Sequence of chain 1.C:
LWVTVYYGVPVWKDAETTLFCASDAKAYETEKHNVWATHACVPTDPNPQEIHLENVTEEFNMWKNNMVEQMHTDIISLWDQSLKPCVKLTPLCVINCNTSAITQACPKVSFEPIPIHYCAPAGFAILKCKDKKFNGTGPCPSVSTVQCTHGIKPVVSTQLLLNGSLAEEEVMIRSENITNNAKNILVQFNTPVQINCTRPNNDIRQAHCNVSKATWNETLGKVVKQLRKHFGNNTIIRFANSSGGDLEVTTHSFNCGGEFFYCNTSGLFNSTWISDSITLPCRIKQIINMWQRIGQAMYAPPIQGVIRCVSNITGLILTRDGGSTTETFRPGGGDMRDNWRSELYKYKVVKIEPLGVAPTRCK

This protein binds this small molecule.
Small molecule (SMILES): CC(=O)N[C@@H]1[C@@H](O)[C@H](O)[C@@H](CO)O[C@H]1O

Sequence of chain 1.K:
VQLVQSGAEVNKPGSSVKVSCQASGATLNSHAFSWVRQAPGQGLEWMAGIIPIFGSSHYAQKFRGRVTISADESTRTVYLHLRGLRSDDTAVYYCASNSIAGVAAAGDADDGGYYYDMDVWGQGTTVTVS

Binding-site contacts:
Ligand atom C5 contacts residue ASN353 of chain 1.C at 3.7 Å.
Ligand atom O7 contacts residue SER355 of chain 1.C at 3.2 Å.
Ligand atom C2 contacts residue ASN353 of chain 1.C at 2.5 Å.
Ligand atom C7 contacts residue SER355 of chain 1.C at 3.8 Å.
Ligand atom O6 contacts residue TYS110 of chain 1.K at 3.1 Å (h-bond).
Ligand atom C7 contacts residue ASN353 of chain 1.C at 3.1 Å.
Ligand atom O7 contacts residue PRO383 of chain 1.C at 3.9 Å.
Ligand atom C3 contacts residue ASN353 of chain 1.C at 3.8 Å.
Ligand atom C1 contacts residue ASN353 of chain 1.C at 1.4 Å.
Ligand atom C3 contacts residue SER355 of chain 1.C at 4.2 Å.
Ligand atom O5 contacts residue ASN353 of chain 1.C at 2.4 Å (h-bond).
Ligand atom N2 contacts residue PRO383 of chain 1.C at 4.2 Å.
Ligand atom O6 contacts residue ASN353 of chain 1.C at 4.5 Å.
Ligand atom N2 contacts residue SER355 of chain 1.C at 4.0 Å.
Ligand atom O3 contacts residue SER355 of chain 1.C at 4.1 Å.
Ligand atom N2 contacts residue ASN353 of chain 1.C at 3.0 Å (h-bond).
Ligand atom C2 contacts residue SER355 of chain 1.C at 3.6 Å.
Ligand atom O7 contacts residue ASN353 of chain 1.C at 2.9 Å (h-bond).
Ligand atom C4 contacts residue ASN353 of chain 1.C at 4.3 Å.
Ligand atom O7 contacts residue GLY356 of chain 1.C at 4.0 Å.
Ligand atom C8 contacts residue ASN353 of chain 1.C at 4.4 Å.
Ligand atom C4 contacts residue SER355 of chain 1.C at 4.4 Å.
Ligand atom C8 contacts residue PRO383 of chain 1.C at 3.7 Å (hydrophobic).
Ligand atom C6 contacts residue TYS110 of chain 1.K at 4.5 Å.
Ligand atom O5 contacts residue SER355 of chain 1.C at 4.5 Å.
Ligand atom O7 contacts residue THR354 of chain 1.C at 4.5 Å.
Ligand atom C1 contacts residue SER355 of chain 1.C at 4.4 Å.
Ligand atom C1 contacts residue PRO383 of chain 1.C at 4.3 Å (hydrophobic).
Ligand atom C7 contacts residue PRO383 of chain 1.C at 3.8 Å (hydrophobic).